This protein binds this small molecule.
Small molecule (SMILES): CC(=O)N[C@@H]1[C@@H](O)[C@H](O)[C@@H](CO)O[C@H]1O

Binding-site contacts:
Ligand atom C8 contacts residue PHE59 of chain 1.A at 3.2 Å (hydrophobic).
Ligand atom C4 contacts residue ASN61 of chain 1.A at 4.2 Å.
Ligand atom C1 contacts residue ASN61 of chain 1.A at 1.4 Å.
Ligand atom C7 contacts residue PHE59 of chain 1.A at 4.4 Å (hydrophobic).
Ligand atom N2 contacts residue ASN61 of chain 1.A at 2.9 Å (h-bond).
Ligand atom C2 contacts residue ASN61 of chain 1.A at 2.5 Å.
Ligand atom O5 contacts residue TYR28 of chain 1.A at 4.2 Å.
Ligand atom O6 contacts residue ASN61 of chain 1.A at 4.0 Å.
Ligand atom C5 contacts residue ASN61 of chain 1.A at 3.7 Å.
Ligand atom O5 contacts residue ASN61 of chain 1.A at 2.4 Å (h-bond).
Ligand atom C7 contacts residue ASN61 of chain 1.A at 4.0 Å.
Ligand atom N2 contacts residue PHE59 of chain 1.A at 4.5 Å.
Ligand atom C3 contacts residue ASN61 of chain 1.A at 3.8 Å.

Sequence of chain 1.A:
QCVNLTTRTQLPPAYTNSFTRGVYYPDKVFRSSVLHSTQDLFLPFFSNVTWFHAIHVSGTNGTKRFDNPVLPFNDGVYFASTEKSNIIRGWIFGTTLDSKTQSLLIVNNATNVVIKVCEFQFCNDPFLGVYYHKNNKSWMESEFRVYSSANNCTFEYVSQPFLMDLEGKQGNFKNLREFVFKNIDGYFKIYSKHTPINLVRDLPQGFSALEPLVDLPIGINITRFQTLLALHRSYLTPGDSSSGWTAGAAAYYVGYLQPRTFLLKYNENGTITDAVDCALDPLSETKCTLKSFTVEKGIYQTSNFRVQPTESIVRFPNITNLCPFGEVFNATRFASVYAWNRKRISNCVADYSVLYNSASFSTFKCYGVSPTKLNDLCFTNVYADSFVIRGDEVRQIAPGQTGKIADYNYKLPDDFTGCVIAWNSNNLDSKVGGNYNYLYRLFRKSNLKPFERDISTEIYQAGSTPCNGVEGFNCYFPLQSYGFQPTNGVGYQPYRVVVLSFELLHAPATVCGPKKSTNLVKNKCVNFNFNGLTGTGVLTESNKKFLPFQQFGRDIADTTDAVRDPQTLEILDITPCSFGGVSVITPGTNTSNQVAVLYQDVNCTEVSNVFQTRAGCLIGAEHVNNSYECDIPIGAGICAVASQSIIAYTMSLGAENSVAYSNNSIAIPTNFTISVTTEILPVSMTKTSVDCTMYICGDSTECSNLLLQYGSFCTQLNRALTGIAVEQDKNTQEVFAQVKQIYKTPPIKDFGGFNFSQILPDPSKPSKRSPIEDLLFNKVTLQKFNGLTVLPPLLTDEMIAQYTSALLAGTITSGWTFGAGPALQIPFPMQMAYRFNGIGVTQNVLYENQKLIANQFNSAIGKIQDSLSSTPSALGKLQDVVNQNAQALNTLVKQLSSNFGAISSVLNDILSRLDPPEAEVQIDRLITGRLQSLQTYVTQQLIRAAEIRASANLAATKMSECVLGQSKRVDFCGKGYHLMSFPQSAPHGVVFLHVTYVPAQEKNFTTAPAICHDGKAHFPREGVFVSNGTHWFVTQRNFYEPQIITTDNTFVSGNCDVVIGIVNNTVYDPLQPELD